Sequence of chain 1.C:
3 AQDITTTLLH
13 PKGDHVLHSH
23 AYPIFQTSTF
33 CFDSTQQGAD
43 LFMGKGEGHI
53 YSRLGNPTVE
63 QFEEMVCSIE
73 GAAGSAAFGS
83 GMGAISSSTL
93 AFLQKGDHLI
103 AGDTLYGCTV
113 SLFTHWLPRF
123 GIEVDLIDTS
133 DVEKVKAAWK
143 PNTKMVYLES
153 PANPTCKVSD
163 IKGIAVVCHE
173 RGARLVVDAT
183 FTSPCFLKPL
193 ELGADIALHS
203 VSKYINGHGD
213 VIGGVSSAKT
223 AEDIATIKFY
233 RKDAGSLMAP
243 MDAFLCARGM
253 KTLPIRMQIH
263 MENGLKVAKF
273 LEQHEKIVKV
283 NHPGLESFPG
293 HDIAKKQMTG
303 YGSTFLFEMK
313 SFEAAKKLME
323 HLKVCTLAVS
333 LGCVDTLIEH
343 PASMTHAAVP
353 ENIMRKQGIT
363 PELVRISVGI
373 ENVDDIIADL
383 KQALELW

Sequence of chain 1.B:
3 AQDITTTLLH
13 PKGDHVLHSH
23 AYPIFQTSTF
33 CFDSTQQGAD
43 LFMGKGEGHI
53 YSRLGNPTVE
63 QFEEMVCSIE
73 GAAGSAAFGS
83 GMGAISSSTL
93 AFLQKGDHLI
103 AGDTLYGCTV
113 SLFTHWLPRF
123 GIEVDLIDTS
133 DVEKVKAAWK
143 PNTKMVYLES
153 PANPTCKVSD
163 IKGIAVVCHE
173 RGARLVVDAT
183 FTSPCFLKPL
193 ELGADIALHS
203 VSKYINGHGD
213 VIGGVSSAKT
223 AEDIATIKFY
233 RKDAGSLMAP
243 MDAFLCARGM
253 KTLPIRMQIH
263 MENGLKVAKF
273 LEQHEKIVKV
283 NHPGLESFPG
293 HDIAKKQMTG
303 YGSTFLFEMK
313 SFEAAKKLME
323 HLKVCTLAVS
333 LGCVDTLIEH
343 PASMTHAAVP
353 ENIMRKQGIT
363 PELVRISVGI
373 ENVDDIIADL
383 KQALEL

The small molecule below binds the protein below.
Small molecule (SMILES): C/C=C(/N=C/c1c(COP(=O)(O)O)cnc(C)c1O)C(=O)O

Binding-site contacts:
Ligand atom OP2 contacts residue TYR53 of chain 1.B at 2.5 Å (h-bond).
Ligand atom N contacts residue LYS205 of chain 1.C at 3.5 Å.
Ligand atom O3 contacts residue ASN155 of chain 1.C at 2.7 Å (h-bond).
Ligand atom OP3 contacts residue ARG55 of chain 1.B at 2.8 Å (salt-bridge).
Ligand atom OP3 contacts residue MET84 of chain 1.C at 3.0 Å (h-bond).
Ligand atom OP1 contacts residue SER202 of chain 1.C at 2.7 Å (h-bond).
Ligand atom CA contacts residue TYR108 of chain 1.C at 3.3 Å (hydrophobic).
Ligand atom C contacts residue THR347 of chain 1.C at 3.6 Å.
Ligand atom OP3 contacts residue SER82 of chain 1.C at 3.3 Å.
Ligand atom OP4 contacts residue GLY83 of chain 1.C at 3.4 Å.
Ligand atom CB contacts residue TYR108 of chain 1.C at 3.5 Å (hydrophobic).
Ligand atom CB contacts residue LYS205 of chain 1.C at 3.1 Å.
Ligand atom C5A contacts residue TYR108 of chain 1.C at 3.6 Å (hydrophobic).
Ligand atom C4A contacts residue LYS205 of chain 1.C at 3.3 Å.
Ligand atom C2A contacts residue ASP180 of chain 1.C at 3.5 Å.
Ligand atom CG contacts residue SER332 of chain 1.C at 3.5 Å.
Ligand atom P contacts residue SER202 of chain 1.C at 3.4 Å.
Ligand atom OP1 contacts residue SER204 of chain 1.C at 2.6 Å (h-bond).
Ligand atom C4A contacts residue TYR108 of chain 1.C at 3.4 Å (hydrophobic).
Ligand atom C5 contacts residue TYR108 of chain 1.C at 3.5 Å (hydrophobic).
Ligand atom O1 contacts residue THR347 of chain 1.C at 3.6 Å.
Ligand atom O2 contacts residue SER332 of chain 1.C at 2.8 Å (h-bond).
Ligand atom N1 contacts residue ASP180 of chain 1.C at 2.7 Å (salt-bridge).
Ligand atom OP2 contacts residue ARG55 of chain 1.B at 3.1 Å (salt-bridge).
Ligand atom N contacts residue TYR108 of chain 1.C at 3.1 Å.
Ligand atom OP1 contacts residue TYR53 of chain 1.B at 3.6 Å (h-bond).
Ligand atom O1 contacts residue ASN155 of chain 1.C at 2.9 Å (h-bond).
Ligand atom OP4 contacts residue SER202 of chain 1.C at 3.1 Å (h-bond).
Ligand atom O2 contacts residue ARG367 of chain 1.C at 3.1 Å (salt-bridge).
Ligand atom C2 contacts residue ASP180 of chain 1.C at 3.6 Å.
Ligand atom O1 contacts residue TYR108 of chain 1.C at 3.6 Å.
Ligand atom CG contacts residue MEE1 of chain 1.L at 3.5 Å.
Ligand atom P contacts residue GLY83 of chain 1.C at 3.4 Å.
Ligand atom O1 contacts residue ARG367 of chain 1.C at 2.8 Å (salt-bridge).
Ligand atom OP1 contacts residue GLY83 of chain 1.C at 2.9 Å (h-bond).
Ligand atom CG contacts residue TYR53 of chain 1.B at 3.6 Å (hydrophobic).
Ligand atom P contacts residue TYR53 of chain 1.B at 3.5 Å.
Ligand atom O2 contacts residue THR347 of chain 1.C at 3.2 Å.
Ligand atom CA contacts residue LYS205 of chain 1.C at 3.5 Å.
Ligand atom OP3 contacts residue GLY83 of chain 1.C at 3.1 Å (h-bond).